Sequence of chain 1.B:
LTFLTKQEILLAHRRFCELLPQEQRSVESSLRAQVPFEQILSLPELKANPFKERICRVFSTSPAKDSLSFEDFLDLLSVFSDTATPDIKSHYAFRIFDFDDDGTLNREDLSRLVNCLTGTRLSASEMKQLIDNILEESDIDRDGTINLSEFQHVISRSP

Binding-site contacts:
Ligand atom O contacts residue PRO68 of chain 1.B at 3.8 Å.
Ligand atom CZ contacts residue LEU135 of chain 1.B at 3.8 Å (hydrophobic).
Ligand atom CD1 contacts residue VAL176 of chain 1.B at 3.8 Å (hydrophobic).
Ligand atom CH2 contacts residue LEU131 of chain 1.B at 3.6 Å (hydrophobic).
Ligand atom CD1 contacts residue ILE73 of chain 1.B at 3.8 Å (hydrophobic).
Ligand atom NE1 contacts residue VAL176 of chain 1.B at 3.8 Å.
Ligand atom CE1 contacts residue LEU135 of chain 1.B at 3.6 Å (hydrophobic).
Ligand atom SD contacts residue ALA111 of chain 1.B at 3.5 Å.
Ligand atom N contacts residue GLU159 of chain 1.B at 2.9 Å (salt-bridge).
Ligand atom CZ contacts residue LEU131 of chain 1.B at 3.8 Å (hydrophobic).
Ligand atom N contacts residue ASN155 of chain 1.B at 3.2 Å (h-bond).
Ligand atom CE2 contacts residue LYS107 of chain 1.B at 3.4 Å.
Ligand atom CD1 contacts residue SER160 of chain 1.B at 3.8 Å.
Ligand atom O contacts residue ASN67 of chain 1.B at 2.9 Å (h-bond).
Ligand atom CB contacts residue ILE177 of chain 1.B at 3.7 Å (hydrophobic).
Ligand atom CE2 contacts residue LEU131 of chain 1.B at 3.8 Å (hydrophobic).
Ligand atom NE1 contacts residue ILE156 of chain 1.B at 3.8 Å.
Ligand atom CG contacts residue ILE156 of chain 1.B at 3.8 Å (hydrophobic).
Ligand atom CD2 contacts residue ALA111 of chain 1.B at 3.7 Å (hydrophobic).
Ligand atom O contacts residue ASN67 of chain 1.B at 3.8 Å.
Ligand atom CA contacts residue GLU159 of chain 1.B at 3.5 Å.
Ligand atom CE2 contacts residue ILE156 of chain 1.B at 3.7 Å (hydrophobic).
Ligand atom NE1 contacts residue SER160 of chain 1.B at 3.0 Å (h-bond).
Ligand atom OH contacts residue LYS107 of chain 1.B at 2.6 Å (salt-bridge).
Ligand atom C contacts residue GLU159 of chain 1.B at 3.6 Å.
Ligand atom O contacts residue PRO181 of chain 1.B at 3.8 Å.
Ligand atom CB contacts residue LEU135 of chain 1.B at 3.6 Å (hydrophobic).
Ligand atom CZ3 contacts residue PHE173 of chain 1.B at 3.7 Å (hydrophobic).
Ligand atom OH contacts residue ALA111 of chain 1.B at 3.6 Å.
Ligand atom CZ3 contacts residue LEU131 of chain 1.B at 3.5 Å (hydrophobic).
Ligand atom O contacts residue PHE98 of chain 1.B at 3.3 Å.
Ligand atom CG contacts residue ILE177 of chain 1.B at 3.8 Å (hydrophobic).
Ligand atom CB contacts residue PRO181 of chain 1.B at 3.8 Å (hydrophobic).
Ligand atom CZ3 contacts residue PHE115 of chain 1.B at 3.8 Å (hydrophobic).
Ligand atom CD2 contacts residue ILE156 of chain 1.B at 3.6 Å (hydrophobic).
Ligand atom C contacts residue ASN67 of chain 1.B at 3.8 Å.
Ligand atom OH contacts residue VAL97 of chain 1.B at 3.7 Å.
Ligand atom CZ2 contacts residue ILE156 of chain 1.B at 3.7 Å (hydrophobic).
Ligand atom CZ contacts residue LYS107 of chain 1.B at 3.4 Å.
Ligand atom CD1 contacts residue PHE98 of chain 1.B at 3.6 Å (hydrophobic).

The small molecule below binds the protein below.
Small molecule (SMILES): CSCC[C@H](NC(=O)[C@H](C)NC(=O)[C@H](CCCN=C(N)N)NC(=O)[C@H](Cc1ccc(O)cc1)NC(=O)[C@H](CC1=CN=C2CC=CC=C12)NC(=O)[C@H](Cc1ccccc1)NC(=O)[C@H](CO)NC(=O)CNC(=O)CNC(=O)[C@@H](N)CC(=O)O)C(=O)N[C@@H](CCCCN)C(=O)N[C@@H](C)C(=O)N[C@@H](CC(C)C)C(=O)N[C@@H](Cc1ccc(O)cc1)C(=O)NCC=O